Binding-site contacts:
Ligand atom O5 contacts residue ASN657 of chain 1.C at 2.6 Å (h-bond).
Ligand atom C5 contacts residue ASN657 of chain 1.C at 3.8 Å.
Ligand atom O7 contacts residue ASN657 of chain 1.C at 4.2 Å.
Ligand atom C2 contacts residue ASN657 of chain 1.C at 3.0 Å.
Ligand atom C7 contacts residue ASN657 of chain 1.C at 3.9 Å.
Ligand atom N2 contacts residue ASN657 of chain 1.C at 3.3 Å (h-bond).
Ligand atom C1 contacts residue ASN657 of chain 1.C at 1.7 Å.
Ligand atom C3 contacts residue ASN657 of chain 1.C at 4.1 Å.

Sequence of chain 1.C:
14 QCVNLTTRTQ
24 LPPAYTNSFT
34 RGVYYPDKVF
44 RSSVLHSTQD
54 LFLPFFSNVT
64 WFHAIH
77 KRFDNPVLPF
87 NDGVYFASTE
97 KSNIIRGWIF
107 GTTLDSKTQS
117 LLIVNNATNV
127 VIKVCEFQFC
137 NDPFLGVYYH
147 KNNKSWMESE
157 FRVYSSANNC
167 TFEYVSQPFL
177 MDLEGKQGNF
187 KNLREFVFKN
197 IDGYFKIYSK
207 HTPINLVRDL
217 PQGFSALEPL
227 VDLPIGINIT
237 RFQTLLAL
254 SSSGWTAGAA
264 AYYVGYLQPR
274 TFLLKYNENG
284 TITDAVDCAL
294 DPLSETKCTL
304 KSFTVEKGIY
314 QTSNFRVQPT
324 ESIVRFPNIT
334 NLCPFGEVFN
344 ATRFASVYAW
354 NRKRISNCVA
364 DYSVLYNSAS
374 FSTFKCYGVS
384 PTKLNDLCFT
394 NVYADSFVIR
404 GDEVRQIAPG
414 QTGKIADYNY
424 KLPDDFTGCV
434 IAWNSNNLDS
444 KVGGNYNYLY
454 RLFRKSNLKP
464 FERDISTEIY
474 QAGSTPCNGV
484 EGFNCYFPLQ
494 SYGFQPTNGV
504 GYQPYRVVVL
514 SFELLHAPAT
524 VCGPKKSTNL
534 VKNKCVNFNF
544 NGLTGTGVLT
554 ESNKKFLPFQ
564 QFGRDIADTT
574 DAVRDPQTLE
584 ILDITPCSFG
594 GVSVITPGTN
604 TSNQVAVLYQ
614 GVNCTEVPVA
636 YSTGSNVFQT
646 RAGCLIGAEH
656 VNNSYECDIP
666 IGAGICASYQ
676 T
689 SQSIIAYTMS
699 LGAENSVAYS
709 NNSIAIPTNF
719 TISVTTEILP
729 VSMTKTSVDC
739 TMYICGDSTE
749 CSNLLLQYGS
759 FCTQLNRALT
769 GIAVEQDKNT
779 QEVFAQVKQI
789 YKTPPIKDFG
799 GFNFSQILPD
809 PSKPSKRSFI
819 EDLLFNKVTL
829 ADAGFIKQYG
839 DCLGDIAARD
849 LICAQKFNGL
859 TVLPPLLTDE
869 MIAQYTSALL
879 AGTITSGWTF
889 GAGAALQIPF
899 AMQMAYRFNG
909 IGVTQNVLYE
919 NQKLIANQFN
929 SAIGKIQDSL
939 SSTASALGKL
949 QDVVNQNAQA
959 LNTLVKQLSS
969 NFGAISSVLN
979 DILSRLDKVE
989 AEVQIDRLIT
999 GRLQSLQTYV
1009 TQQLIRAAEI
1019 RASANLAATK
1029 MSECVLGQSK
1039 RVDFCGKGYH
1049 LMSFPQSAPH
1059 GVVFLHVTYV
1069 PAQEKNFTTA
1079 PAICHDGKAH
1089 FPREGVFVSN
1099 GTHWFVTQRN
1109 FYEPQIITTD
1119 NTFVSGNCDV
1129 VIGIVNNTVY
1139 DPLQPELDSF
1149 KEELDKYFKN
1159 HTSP

This protein binds this small molecule.
Small molecule (SMILES): CC(=O)N[C@@H]1[C@@H](O)[C@H](O)[C@@H](CO)O[C@H]1O